Sequence of chain 1.H:
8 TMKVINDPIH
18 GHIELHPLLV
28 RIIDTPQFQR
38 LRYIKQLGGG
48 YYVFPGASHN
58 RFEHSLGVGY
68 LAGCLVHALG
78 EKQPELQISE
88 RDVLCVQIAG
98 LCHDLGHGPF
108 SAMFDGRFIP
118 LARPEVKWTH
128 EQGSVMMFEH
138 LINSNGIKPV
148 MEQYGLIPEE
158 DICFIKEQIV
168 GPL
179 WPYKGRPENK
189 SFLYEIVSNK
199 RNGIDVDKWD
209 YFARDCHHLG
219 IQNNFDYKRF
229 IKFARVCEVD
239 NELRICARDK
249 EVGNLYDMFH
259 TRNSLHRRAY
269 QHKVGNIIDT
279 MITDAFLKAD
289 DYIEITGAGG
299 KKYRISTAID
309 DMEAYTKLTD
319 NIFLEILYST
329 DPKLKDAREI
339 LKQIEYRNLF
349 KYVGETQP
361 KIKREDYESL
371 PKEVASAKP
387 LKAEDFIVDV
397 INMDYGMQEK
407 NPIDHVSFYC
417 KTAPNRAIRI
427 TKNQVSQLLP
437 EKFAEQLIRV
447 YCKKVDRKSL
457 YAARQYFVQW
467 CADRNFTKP

A small-molecule ligand and the protein it binds are described below.
Small molecule (SMILES): Nc1nc(=O)c2ncn([C@H]3C[C@H](O)[C@@H](CO[P](=O)(S)OP(=O)(O)OP(=O)(O)O)O3)c2[nH]1

Binding-site contacts:
Ligand atom S1A contacts residue HIS61 of chain 1.H at 3.2 Å (h-bond).
Ligand atom C4' contacts residue ARG58 of chain 1.H at 3.5 Å.
Ligand atom O2A contacts residue MG1 of chain 1.JB at 2.5 Å.
Ligand atom C4 contacts residue ALA109 of chain 1.H at 3.7 Å (hydrophobic).
Ligand atom C3' contacts residue TYR209 of chain 1.H at 3.6 Å (hydrophobic).
Ligand atom O2A contacts residue HIS104 of chain 1.H at 3.2 Å (h-bond).
Ligand atom O6 contacts residue GLN269 of chain 1.H at 3.0 Å (h-bond).
Ligand atom O3B contacts residue MG1 of chain 1.KB at 3.5 Å.
Ligand atom O2G contacts residue LYS206 of chain 1.H at 2.9 Å (salt-bridge).
Ligand atom N2 contacts residue LEU44 of chain 1.H at 2.8 Å (h-bond).
Ligand atom PB contacts residue MG1 of chain 1.KB at 3.2 Å.
Ligand atom C6 contacts residue ALA109 of chain 1.H at 3.7 Å (hydrophobic).
Ligand atom O4' contacts residue ARG58 of chain 1.H at 3.1 Å (salt-bridge).
Ligand atom S1A contacts residue GLN43 of chain 1.H at 3.5 Å (h-bond).
Ligand atom C6 contacts residue GLN269 of chain 1.H at 3.6 Å.
Ligand atom O2A contacts residue ASP101 of chain 1.H at 3.5 Å (salt-bridge).
Ligand atom PG contacts residue MG1 of chain 1.KB at 3.3 Å.
Ligand atom PG contacts residue LYS206 of chain 1.H at 3.6 Å.
Ligand atom S1A contacts residue ASP101 of chain 1.H at 3.4 Å (salt-bridge).
Ligand atom PA contacts residue MG1 of chain 1.JB at 3.6 Å.
Ligand atom O3' contacts residue ASP213 of chain 1.H at 2.7 Å (salt-bridge).
Ligand atom S1A contacts residue ASP205 of chain 1.H at 3.5 Å (salt-bridge).
Ligand atom O2A contacts residue HIS127 of chain 1.H at 3.1 Å (h-bond).
Ligand atom O3G contacts residue TYR209 of chain 1.H at 2.5 Å (h-bond).
Ligand atom O3' contacts residue LEU44 of chain 1.H at 3.4 Å.
Ligand atom C5 contacts residue ALA109 of chain 1.H at 3.5 Å (hydrophobic).
Ligand atom O2G contacts residue MG1 of chain 1.KB at 2.0 Å.
Ligand atom O2A contacts residue ARG58 of chain 1.H at 3.5 Å (salt-bridge).
Ligand atom O2B contacts residue MG1 of chain 1.KB at 2.0 Å.
Ligand atom O3G contacts residue ARG260 of chain 1.H at 2.9 Å (salt-bridge).
Ligand atom S1A contacts residue FE1 of chain 1.IB at 2.6 Å.
Ligand atom S1A contacts residue ARG58 of chain 1.H at 3.2 Å (salt-bridge).
Ligand atom C3' contacts residue ASP213 of chain 1.H at 3.5 Å.
Ligand atom O1G contacts residue ARG260 of chain 1.H at 3.0 Å (salt-bridge).
Ligand atom N1 contacts residue TYR268 of chain 1.H at 3.0 Å (h-bond).
Ligand atom C2 contacts residue TYR268 of chain 1.H at 3.5 Å (hydrophobic).
Ligand atom O3A contacts residue ASP205 of chain 1.H at 3.2 Å (salt-bridge).
Ligand atom O3G contacts residue LYS206 of chain 1.H at 3.1 Å.
Ligand atom O3' contacts residue GLN43 of chain 1.H at 3.1 Å (h-bond).
Ligand atom C2' contacts residue TYR268 of chain 1.H at 3.7 Å (hydrophobic).